Binding-site contacts:
Ligand atom O contacts residue ALA99 of chain 2.A at 2.8 Å (h-bond).
Ligand atom C11 contacts residue ILE96 of chain 2.A at 3.6 Å (hydrophobic).
Ligand atom C12 contacts residue LEU98 of chain 2.A at 3.8 Å (hydrophobic).
Ligand atom C16 contacts residue CYS204 of chain 2.A at 3.9 Å (hydrophobic).
Ligand atom C11 contacts residue ILE40 of chain 2.A at 3.8 Å (hydrophobic).
Ligand atom C10 contacts residue ILE40 of chain 2.A at 3.9 Å (hydrophobic).
Ligand atom C14 contacts residue VAL114 of chain 2.A at 3.7 Å (hydrophobic).
Ligand atom C8 contacts residue CYS204 of chain 2.A at 3.8 Å (hydrophobic).
Ligand atom C5 contacts residue ILE40 of chain 2.A at 3.9 Å (hydrophobic).
Ligand atom C contacts residue ALA43 of chain 2.A at 3.7 Å (hydrophobic).
Ligand atom C1 contacts residue PHE85 of chain 2.A at 3.7 Å (hydrophobic).
Ligand atom C6 contacts residue ILE40 of chain 2.A at 3.7 Å (hydrophobic).
Ligand atom C19 contacts residue ASN78 of chain 2.A at 3.7 Å.
Ligand atom O1 contacts residue ARG88 of chain 2.A at 3.2 Å (salt-bridge).
Ligand atom C13 contacts residue VAL104 of chain 2.A at 3.5 Å (hydrophobic).
Ligand atom O2 contacts residue ASN78 of chain 2.A at 2.9 Å (h-bond).
Ligand atom C contacts residue ARG88 of chain 2.A at 3.6 Å.
Ligand atom C14 contacts residue PHE118 of chain 2.A at 3.6 Å (hydrophobic).
Ligand atom C contacts residue ALA99 of chain 2.A at 3.6 Å (hydrophobic).
Ligand atom C18 contacts residue CYS204 of chain 2.A at 3.9 Å (hydrophobic).
Ligand atom O1 contacts residue ALA99 of chain 2.A at 3.2 Å.
Ligand atom C21 contacts residue LEU81 of chain 2.A at 3.9 Å (hydrophobic).
Ligand atom C4 contacts residue PHE85 of chain 2.A at 3.7 Å (hydrophobic).
Ligand atom O contacts residue LEU98 of chain 2.A at 3.3 Å.
Ligand atom C7 contacts residue CYS204 of chain 2.A at 3.9 Å (hydrophobic).
Ligand atom O2 contacts residue CYS204 of chain 2.A at 3.5 Å.
Ligand atom C20 contacts residue ASN78 of chain 2.A at 3.5 Å.
Ligand atom O contacts residue PHE85 of chain 2.A at 3.8 Å.
Ligand atom C2 contacts residue PHE85 of chain 2.A at 3.5 Å (hydrophobic).
Ligand atom O contacts residue ALA43 of chain 2.A at 3.4 Å.
Ligand atom O contacts residue ARG88 of chain 2.A at 3.2 Å (salt-bridge).
Ligand atom C17 contacts residue CYS204 of chain 2.A at 3.8 Å (hydrophobic).
Ligand atom O2 contacts residue LEU208 of chain 2.A at 3.5 Å.
Ligand atom C12 contacts residue ILE96 of chain 2.A at 3.7 Å (hydrophobic).
Ligand atom C contacts residue PHE85 of chain 2.A at 3.9 Å (hydrophobic).
Ligand atom C4 contacts residue ILE40 of chain 2.A at 3.8 Å (hydrophobic).
Ligand atom C18 contacts residue ILE40 of chain 2.A at 3.5 Å (hydrophobic).
Ligand atom C3 contacts residue PHE85 of chain 2.A at 3.7 Å (hydrophobic).
Ligand atom O1 contacts residue GLN47 of chain 2.A at 3.0 Å.
Ligand atom C15 contacts residue VAL114 of chain 2.A at 3.7 Å (hydrophobic).

Sequence of chain 2.A:
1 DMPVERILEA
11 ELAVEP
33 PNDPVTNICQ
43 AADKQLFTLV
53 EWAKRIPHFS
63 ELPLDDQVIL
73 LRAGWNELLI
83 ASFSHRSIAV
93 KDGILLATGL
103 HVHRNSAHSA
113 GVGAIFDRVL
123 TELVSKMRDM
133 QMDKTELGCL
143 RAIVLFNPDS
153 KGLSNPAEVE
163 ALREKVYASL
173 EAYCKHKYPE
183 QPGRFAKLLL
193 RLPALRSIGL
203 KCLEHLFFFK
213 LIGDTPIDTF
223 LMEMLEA

This protein binds this small molecule.
Small molecule (SMILES): O=C(O)/C=C/c1ccc(O)c(-c2cccc(Cc3ccccc3)c2)c1